Sequence of chain 1.B:
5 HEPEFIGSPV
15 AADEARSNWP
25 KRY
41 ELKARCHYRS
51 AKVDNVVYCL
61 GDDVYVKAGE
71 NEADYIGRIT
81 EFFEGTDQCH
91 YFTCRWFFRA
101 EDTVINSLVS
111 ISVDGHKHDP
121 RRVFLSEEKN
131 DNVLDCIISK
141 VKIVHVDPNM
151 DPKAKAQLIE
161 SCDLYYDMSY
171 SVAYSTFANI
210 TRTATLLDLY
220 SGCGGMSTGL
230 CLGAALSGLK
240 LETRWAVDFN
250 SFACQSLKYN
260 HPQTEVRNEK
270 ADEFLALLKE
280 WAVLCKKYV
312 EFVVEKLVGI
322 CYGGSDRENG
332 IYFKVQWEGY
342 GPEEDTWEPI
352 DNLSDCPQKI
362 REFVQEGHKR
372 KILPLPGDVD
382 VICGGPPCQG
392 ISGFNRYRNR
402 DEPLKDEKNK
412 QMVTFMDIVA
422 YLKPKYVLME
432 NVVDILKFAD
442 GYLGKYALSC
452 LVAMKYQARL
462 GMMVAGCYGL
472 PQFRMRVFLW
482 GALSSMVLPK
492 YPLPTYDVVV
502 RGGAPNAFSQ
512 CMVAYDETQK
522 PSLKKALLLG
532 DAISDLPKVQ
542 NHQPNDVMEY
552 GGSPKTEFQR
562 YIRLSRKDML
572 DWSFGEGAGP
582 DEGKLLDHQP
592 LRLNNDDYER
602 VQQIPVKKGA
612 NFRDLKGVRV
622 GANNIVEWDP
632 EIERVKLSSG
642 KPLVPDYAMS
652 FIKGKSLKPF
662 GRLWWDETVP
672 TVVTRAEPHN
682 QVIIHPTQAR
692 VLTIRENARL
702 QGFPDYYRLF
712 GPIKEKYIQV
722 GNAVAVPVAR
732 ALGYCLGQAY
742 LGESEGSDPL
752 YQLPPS

A small-molecule ligand and the protein it binds are described below.
Small molecule (SMILES): C[C@H](NC(=O)[C@@H](NC(=O)[C@@H](N)CCC(N)=O)[C@@H](C)O)C(=O)N[C@@H](CCCN=C(N)N)C(=O)N[C@@H](CCCCN(C)C)C(=O)N[C@@H](CO)C(=O)N[C@H](C=O)[C@@H](C)O

Binding-site contacts:
Ligand atom CG contacts residue TRP96 of chain 1.B at 3.3 Å (hydrophobic).
Ligand atom CB contacts residue ASN132 of chain 1.B at 3.6 Å.
Ligand atom C contacts residue ASN130 of chain 1.B at 3.9 Å.
Ligand atom CB contacts residue ASN130 of chain 1.B at 3.8 Å.
Ligand atom O contacts residue CYS136 of chain 1.B at 4.0 Å.
Ligand atom CH2 contacts residue ASP102 of chain 1.B at 3.8 Å.
Ligand atom CB contacts residue ASN132 of chain 1.B at 4.0 Å.
Ligand atom CD contacts residue TYR75 of chain 1.B at 2.5 Å (hydrophobic).
Ligand atom O contacts residue ASN132 of chain 1.B at 3.6 Å.
Ligand atom CB contacts residue VAL66 of chain 1.B at 3.2 Å (hydrophobic).
Ligand atom CB contacts residue LYS67 of chain 1.B at 3.7 Å.
Ligand atom CB contacts residue LYS67 of chain 1.B at 3.2 Å.
Ligand atom CA contacts residue GLU128 of chain 1.B at 3.9 Å.
Ligand atom CA contacts residue LYS67 of chain 1.B at 3.8 Å.
Ligand atom O contacts residue ASN130 of chain 1.B at 3.4 Å.
Ligand atom O contacts residue CYS136 of chain 1.B at 4.0 Å.
Ligand atom C contacts residue GLU128 of chain 1.B at 3.4 Å.
Ligand atom O contacts residue TRP96 of chain 1.B at 3.6 Å.
Ligand atom C contacts residue ASN132 of chain 1.B at 3.6 Å.
Ligand atom CH1 contacts residue PHE98 of chain 1.B at 3.8 Å (hydrophobic).
Ligand atom N contacts residue ASN132 of chain 1.B at 2.8 Å (h-bond).
Ligand atom CE contacts residue TYR75 of chain 1.B at 3.8 Å (hydrophobic).
Ligand atom CA contacts residue ASN132 of chain 1.B at 3.7 Å.
Ligand atom CG contacts residue TYR75 of chain 1.B at 3.4 Å (hydrophobic).
Ligand atom CA contacts residue CYS136 of chain 1.B at 3.9 Å (hydrophobic).
Ligand atom CH2 contacts residue PHE97 of chain 1.B at 3.4 Å (hydrophobic).
Ligand atom CG contacts residue LYS67 of chain 1.B at 3.6 Å.
Ligand atom NE2 contacts residue ASP135 of chain 1.B at 3.3 Å (salt-bridge).
Ligand atom N contacts residue ASN130 of chain 1.B at 3.2 Å (h-bond).
Ligand atom CA contacts residue ASN132 of chain 1.B at 3.5 Å.
Ligand atom CB contacts residue TYR75 of chain 1.B at 3.9 Å (hydrophobic).
Ligand atom N contacts residue LYS67 of chain 1.B at 3.3 Å (salt-bridge).
Ligand atom CE contacts residue TRP96 of chain 1.B at 3.8 Å (hydrophobic).
Ligand atom CB contacts residue CYS136 of chain 1.B at 4.0 Å (hydrophobic).
Ligand atom NE2 contacts residue LYS67 of chain 1.B at 3.9 Å.
Ligand atom CA contacts residue ASN130 of chain 1.B at 3.6 Å.
Ligand atom NZ contacts residue TYR75 of chain 1.B at 3.9 Å.
Ligand atom O contacts residue GLU128 of chain 1.B at 3.8 Å.
Ligand atom NH2 contacts residue ASN130 of chain 1.B at 3.0 Å (h-bond).
Ligand atom O contacts residue LYS67 of chain 1.B at 3.5 Å.